Sequence of chain 4.A:
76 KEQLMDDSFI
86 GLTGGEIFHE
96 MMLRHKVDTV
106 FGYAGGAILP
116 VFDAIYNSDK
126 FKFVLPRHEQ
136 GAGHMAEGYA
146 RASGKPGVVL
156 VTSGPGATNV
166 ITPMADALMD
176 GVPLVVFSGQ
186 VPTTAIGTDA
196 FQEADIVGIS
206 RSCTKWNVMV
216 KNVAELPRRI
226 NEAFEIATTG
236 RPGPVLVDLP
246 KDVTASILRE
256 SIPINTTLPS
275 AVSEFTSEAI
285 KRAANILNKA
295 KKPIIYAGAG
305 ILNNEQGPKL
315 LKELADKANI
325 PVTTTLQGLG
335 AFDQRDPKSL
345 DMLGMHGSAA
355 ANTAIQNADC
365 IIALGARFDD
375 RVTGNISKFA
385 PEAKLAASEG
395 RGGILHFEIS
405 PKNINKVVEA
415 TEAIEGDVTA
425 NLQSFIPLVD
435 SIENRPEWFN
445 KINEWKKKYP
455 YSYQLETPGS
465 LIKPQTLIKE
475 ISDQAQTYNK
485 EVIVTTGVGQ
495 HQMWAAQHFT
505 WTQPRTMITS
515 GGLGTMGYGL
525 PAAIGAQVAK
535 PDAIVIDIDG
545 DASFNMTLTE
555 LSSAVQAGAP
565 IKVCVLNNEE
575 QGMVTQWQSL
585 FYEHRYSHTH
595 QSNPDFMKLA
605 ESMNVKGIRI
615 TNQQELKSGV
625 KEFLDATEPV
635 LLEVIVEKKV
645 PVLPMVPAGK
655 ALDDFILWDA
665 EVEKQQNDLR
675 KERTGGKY

Sequence of chain 1.A:
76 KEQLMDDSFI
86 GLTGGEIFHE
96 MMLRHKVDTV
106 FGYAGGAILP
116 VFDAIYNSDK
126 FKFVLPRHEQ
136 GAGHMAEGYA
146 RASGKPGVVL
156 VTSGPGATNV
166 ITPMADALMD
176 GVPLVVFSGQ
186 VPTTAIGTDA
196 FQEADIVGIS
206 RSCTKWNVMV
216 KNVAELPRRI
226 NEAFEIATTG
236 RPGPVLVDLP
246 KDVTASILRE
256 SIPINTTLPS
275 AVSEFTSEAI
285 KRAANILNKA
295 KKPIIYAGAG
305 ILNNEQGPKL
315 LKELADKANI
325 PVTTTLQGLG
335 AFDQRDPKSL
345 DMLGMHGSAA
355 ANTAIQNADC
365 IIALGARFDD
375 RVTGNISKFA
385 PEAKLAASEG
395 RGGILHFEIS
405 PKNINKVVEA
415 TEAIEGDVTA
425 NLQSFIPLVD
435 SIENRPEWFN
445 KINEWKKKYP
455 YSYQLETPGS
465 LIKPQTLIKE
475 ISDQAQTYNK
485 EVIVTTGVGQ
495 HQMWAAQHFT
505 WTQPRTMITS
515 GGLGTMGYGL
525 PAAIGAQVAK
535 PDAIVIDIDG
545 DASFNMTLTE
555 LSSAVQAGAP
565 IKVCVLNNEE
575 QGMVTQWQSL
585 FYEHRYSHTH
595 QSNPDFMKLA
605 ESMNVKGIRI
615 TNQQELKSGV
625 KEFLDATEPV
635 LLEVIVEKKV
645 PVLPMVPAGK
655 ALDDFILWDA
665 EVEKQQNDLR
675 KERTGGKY

A small-molecule ligand and the protein it binds are described below.
Small molecule (SMILES): C/C(NCc1cnc(C)nc1N)=C(/S)CCO[P](=O)([O-])O[P](=O)([O-])O

Binding-site contacts:
Ligand atom O1B contacts residue TZD1 of chain 4.F at 0.1 Å (h-bond).
Ligand atom O2A contacts residue SER547 of chain 4.A at 2.7 Å (h-bond).
Ligand atom O2B contacts residue TZD1 of chain 4.F at 0.1 Å (h-bond).
Ligand atom PB contacts residue TZD1 of chain 4.F at 0.1 Å.
Ligand atom N3' contacts residue TZD1 of chain 4.F at 0.1 Å (h-bond).
Ligand atom C4 contacts residue TZD1 of chain 4.F at 0.2 Å.
Ligand atom N4' contacts residue TZD1 of chain 4.F at 0.2 Å (h-bond).
Ligand atom O2A contacts residue TZD1 of chain 4.F at 0.2 Å (h-bond).
Ligand atom C6' contacts residue TZD1 of chain 4.F at 0.3 Å.
Ligand atom N3 contacts residue TZD1 of chain 4.F at 0.2 Å (h-bond).
Ligand atom O1B contacts residue GLN494 of chain 4.A at 2.7 Å (h-bond).
Ligand atom S1 contacts residue TZD1 of chain 4.F at 0.6 Å (h-bond).
Ligand atom C7' contacts residue TZD1 of chain 4.F at 0.4 Å.
Ligand atom C2' contacts residue TZD1 of chain 4.F at 0.2 Å.
Ligand atom N1' contacts residue TZD1 of chain 4.F at 0.3 Å (h-bond).
Ligand atom PA contacts residue TZD1 of chain 4.F at 0.1 Å.
Ligand atom N4' contacts residue GLY518 of chain 4.A at 3.0 Å (h-bond).
Ligand atom O7 contacts residue TZD1 of chain 4.F at 0.2 Å (h-bond).
Ligand atom C7 contacts residue TZD1 of chain 4.F at 0.4 Å.
Ligand atom CM4 contacts residue TZD1 of chain 4.F at 0.3 Å.
Ligand atom O3B contacts residue MG1 of chain 4.D at 2.1 Å.
Ligand atom C5 contacts residue TZD1 of chain 4.F at 0.1 Å.
Ligand atom O1A contacts residue ASP545 of chain 4.A at 2.8 Å (salt-bridge).
Ligand atom O3B contacts residue GLY576 of chain 4.A at 2.8 Å (h-bond).
Ligand atom O3A contacts residue HIS495 of chain 4.A at 3.0 Å (h-bond).
Ligand atom N1' contacts residue GLU134 of chain 1.A at 2.8 Å (salt-bridge).
Ligand atom N4' contacts residue GLN197 of chain 1.A at 3.0 Å (h-bond).
Ligand atom O3A contacts residue TZD1 of chain 4.F at 0.1 Å (h-bond).
Ligand atom C5' contacts residue TZD1 of chain 4.F at 0.2 Å.
Ligand atom O3B contacts residue GLU574 of chain 4.A at 3.1 Å (salt-bridge).
Ligand atom C4' contacts residue TZD1 of chain 4.F at 0.1 Å.
Ligand atom O1A contacts residue TZD1 of chain 4.F at 0.1 Å (h-bond).
Ligand atom O3B contacts residue ASN572 of chain 4.A at 3.1 Å (h-bond).
Ligand atom O1B contacts residue MET577 of chain 4.A at 3.0 Å (h-bond).
Ligand atom O3B contacts residue TZD1 of chain 4.F at 0.1 Å (h-bond).
Ligand atom O1A contacts residue ALA546 of chain 4.A at 3.0 Å (h-bond).
Ligand atom C6 contacts residue TZD1 of chain 4.F at 0.3 Å.
Ligand atom O1A contacts residue GLU574 of chain 4.A at 3.1 Å (salt-bridge).
Ligand atom CM2 contacts residue TZD1 of chain 4.F at 0.3 Å.
Ligand atom O1A contacts residue MG1 of chain 4.D at 2.1 Å.